Binding-site contacts:
Ligand atom C6 contacts residue MET258 of chain 1.E at 3.7 Å (hydrophobic).
Ligand atom O4 contacts residue LYS263 of chain 1.E at 4.0 Å.
Ligand atom C2 contacts residue ARG357 of chain 1.E at 3.7 Å.
Ligand atom C5 contacts residue ZN1 of chain 1.BA at 2.9 Å.
Ligand atom C3 contacts residue ARG357 of chain 1.E at 3.7 Å.
Ligand atom C4 contacts residue ZN1 of chain 1.BA at 3.5 Å.
Ligand atom O6A contacts residue SER223 of chain 1.E at 3.5 Å.
Ligand atom O4 contacts residue ARG357 of chain 1.E at 3.6 Å.
Ligand atom O3 contacts residue ARG357 of chain 1.E at 2.9 Å (salt-bridge).
Ligand atom O6B contacts residue ZN1 of chain 1.BA at 2.5 Å.
Ligand atom O6B contacts residue HIS26 of chain 1.E at 3.5 Å (h-bond).
Ligand atom O6B contacts residue HIS28 of chain 1.E at 3.1 Å (h-bond).
Ligand atom O6B contacts residue MET258 of chain 1.E at 3.4 Å.
Ligand atom O5 contacts residue HIS26 of chain 1.E at 3.7 Å.
Ligand atom C1 contacts residue TRP326 of chain 1.E at 3.6 Å (hydrophobic).
Ligand atom O5 contacts residue ZN1 of chain 1.BA at 2.0 Å.
Ligand atom C3 contacts residue TRP326 of chain 1.E at 3.9 Å (hydrophobic).
Ligand atom C6 contacts residue ZN1 of chain 1.BA at 3.0 Å.
Ligand atom O6A contacts residue ARG170 of chain 1.E at 2.6 Å (salt-bridge).
Ligand atom C6 contacts residue HIS28 of chain 1.E at 4.0 Å.
Ligand atom C5 contacts residue TRP325 of chain 1.E at 3.5 Å (hydrophobic).
Ligand atom O6A contacts residue TRP325 of chain 1.E at 3.5 Å.
Ligand atom O5 contacts residue TRP325 of chain 1.E at 2.8 Å (h-bond).
Ligand atom O5 contacts residue HIS28 of chain 1.E at 3.6 Å.
Ligand atom O1 contacts residue ASP355 of chain 1.E at 3.1 Å (salt-bridge).
Ligand atom C6 contacts residue ARG170 of chain 1.E at 3.2 Å.
Ligand atom C4 contacts residue ARG357 of chain 1.E at 3.7 Å.
Ligand atom O6A contacts residue MET258 of chain 1.E at 3.6 Å.
Ligand atom C6 contacts residue TRP325 of chain 1.E at 3.9 Å (hydrophobic).
Ligand atom C4 contacts residue HIS28 of chain 1.E at 3.7 Å.
Ligand atom O6B contacts residue ARG170 of chain 1.E at 2.8 Å (salt-bridge).
Ligand atom C1 contacts residue TYR50 of chain 1.E at 3.3 Å (hydrophobic).
Ligand atom O1 contacts residue TRP326 of chain 1.E at 3.8 Å.
Ligand atom O1 contacts residue TYR50 of chain 1.E at 2.9 Å (h-bond).
Ligand atom O2 contacts residue HIS49 of chain 1.E at 3.2 Å (h-bond).
Ligand atom O5 contacts residue ASP355 of chain 1.E at 3.1 Å (salt-bridge).
Ligand atom C2 contacts residue ZN1 of chain 1.BA at 3.9 Å.
Ligand atom O3 contacts residue HIS49 of chain 1.E at 3.0 Å (h-bond).
Ligand atom O2 contacts residue ARG357 of chain 1.E at 2.5 Å (salt-bridge).
Ligand atom C2 contacts residue ASP355 of chain 1.E at 3.6 Å.

Sequence of chain 1.E:
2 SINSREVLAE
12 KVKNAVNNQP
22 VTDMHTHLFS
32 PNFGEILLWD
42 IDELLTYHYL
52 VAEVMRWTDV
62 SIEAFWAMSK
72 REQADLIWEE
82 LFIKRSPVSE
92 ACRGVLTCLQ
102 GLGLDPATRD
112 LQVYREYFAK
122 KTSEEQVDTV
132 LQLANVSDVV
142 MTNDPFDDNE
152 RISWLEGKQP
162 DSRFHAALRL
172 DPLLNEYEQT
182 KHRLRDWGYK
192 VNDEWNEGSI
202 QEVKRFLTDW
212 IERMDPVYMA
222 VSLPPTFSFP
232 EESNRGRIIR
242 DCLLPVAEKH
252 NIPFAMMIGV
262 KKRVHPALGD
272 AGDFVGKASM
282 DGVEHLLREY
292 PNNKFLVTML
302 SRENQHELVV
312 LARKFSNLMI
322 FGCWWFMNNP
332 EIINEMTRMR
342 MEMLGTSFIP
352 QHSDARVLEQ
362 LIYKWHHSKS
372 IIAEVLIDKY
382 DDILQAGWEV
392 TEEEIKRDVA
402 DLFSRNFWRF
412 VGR

This protein binds this small molecule.
Small molecule (SMILES): O=C[C@H](O)[C@@H](O)[C@H](O)[C@H](O)C(=O)O